A protein and the small-molecule ligand that binds it are described below.
Small molecule (SMILES): CC(=O)N[C@@H]1[C@@H](O)[C@H](O)[C@@H](CO)O[C@H]1O

Sequence of chain 1.A:
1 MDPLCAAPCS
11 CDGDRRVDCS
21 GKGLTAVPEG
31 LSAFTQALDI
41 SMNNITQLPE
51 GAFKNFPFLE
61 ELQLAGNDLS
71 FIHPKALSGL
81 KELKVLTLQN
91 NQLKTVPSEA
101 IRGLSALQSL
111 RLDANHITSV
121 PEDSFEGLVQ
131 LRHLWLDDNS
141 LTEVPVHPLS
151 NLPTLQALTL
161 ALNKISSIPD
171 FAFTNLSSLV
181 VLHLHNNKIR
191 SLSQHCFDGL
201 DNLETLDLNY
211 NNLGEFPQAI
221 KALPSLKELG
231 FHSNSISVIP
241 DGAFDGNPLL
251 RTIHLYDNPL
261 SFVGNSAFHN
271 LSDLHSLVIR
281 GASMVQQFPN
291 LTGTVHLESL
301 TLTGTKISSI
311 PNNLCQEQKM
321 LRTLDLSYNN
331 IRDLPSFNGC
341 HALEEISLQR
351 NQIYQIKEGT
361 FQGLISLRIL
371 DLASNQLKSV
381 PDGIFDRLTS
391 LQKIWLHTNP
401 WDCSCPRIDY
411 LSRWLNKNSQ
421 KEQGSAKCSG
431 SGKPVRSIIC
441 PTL

Binding-site contacts:
Ligand atom C5 contacts residue ASN44 of chain 1.A at 3.7 Å.
Ligand atom O5 contacts residue ASN44 of chain 1.A at 2.4 Å (h-bond).
Ligand atom N2 contacts residue ASN44 of chain 1.A at 2.8 Å (h-bond).
Ligand atom O7 contacts residue ASN44 of chain 1.A at 4.4 Å.
Ligand atom C8 contacts residue ASN44 of chain 1.A at 3.9 Å.
Ligand atom C7 contacts residue ASN44 of chain 1.A at 3.5 Å.
Ligand atom C2 contacts residue ASN44 of chain 1.A at 2.4 Å.
Ligand atom C1 contacts residue ASN44 of chain 1.A at 1.4 Å.
Ligand atom C3 contacts residue ASN44 of chain 1.A at 3.7 Å.
Ligand atom C4 contacts residue ASN44 of chain 1.A at 4.2 Å.